A protein and the small-molecule ligand that binds it are described below.
Small molecule (SMILES): CC(=O)N[C@H]1[C@H](O[C@H]2[C@H](O)[C@@H](NC(C)=O)CO[C@@H]2CO)O[C@H](CO)[C@@H](O[C@@H]2O[C@H](CO)[C@@H](O)[C@H](O)[C@@H]2O)[C@@H]1O

Sequence of chain 12.E:
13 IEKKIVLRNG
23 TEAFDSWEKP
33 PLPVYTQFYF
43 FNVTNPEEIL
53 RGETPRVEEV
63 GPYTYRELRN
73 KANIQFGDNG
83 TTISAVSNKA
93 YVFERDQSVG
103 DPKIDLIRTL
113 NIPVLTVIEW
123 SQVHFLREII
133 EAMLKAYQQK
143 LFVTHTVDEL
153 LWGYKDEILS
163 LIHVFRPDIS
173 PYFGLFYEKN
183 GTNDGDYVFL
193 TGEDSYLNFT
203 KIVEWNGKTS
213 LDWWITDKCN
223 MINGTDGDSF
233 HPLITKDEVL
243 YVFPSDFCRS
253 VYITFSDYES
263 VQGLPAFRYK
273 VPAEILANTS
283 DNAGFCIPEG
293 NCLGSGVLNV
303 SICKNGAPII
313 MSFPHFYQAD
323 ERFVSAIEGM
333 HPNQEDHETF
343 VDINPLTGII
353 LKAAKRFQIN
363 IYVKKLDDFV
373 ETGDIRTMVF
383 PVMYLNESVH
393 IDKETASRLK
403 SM

Binding-site contacts:
Ligand atom C8 contacts residue MET223 of chain 12.E at 3.3 Å (hydrophobic).
Ligand atom C7 contacts residue MET223 of chain 12.E at 3.6 Å (hydrophobic).
Ligand atom C4 contacts residue MET223 of chain 12.E at 4.0 Å (hydrophobic).
Ligand atom N2 contacts residue MET223 of chain 12.E at 3.8 Å.
Ligand atom C6 contacts residue LYS220 of chain 12.E at 4.0 Å.
Ligand atom C2 contacts residue ASP283 of chain 12.E at 3.8 Å.
Ligand atom O6 contacts residue TYR243 of chain 12.E at 4.0 Å.
Ligand atom C8 contacts residue SER252 of chain 12.E at 3.4 Å.
Ligand atom O7 contacts residue MET223 of chain 12.E at 3.5 Å.
Ligand atom C7 contacts residue ARG251 of chain 12.E at 4.0 Å.
Ligand atom C2 contacts residue LYS220 of chain 12.E at 3.8 Å.
Ligand atom C5 contacts residue MET223 of chain 12.E at 4.0 Å (hydrophobic).
Ligand atom C4 contacts residue LYS220 of chain 12.E at 3.4 Å.
Ligand atom O7 contacts residue LYS220 of chain 12.E at 4.0 Å.
Ligand atom O4 contacts residue MET223 of chain 12.E at 3.7 Å.
Ligand atom C3 contacts residue ASN225 of chain 12.E at 3.8 Å.
Ligand atom O6 contacts residue ASP283 of chain 12.E at 3.8 Å.
Ligand atom N2 contacts residue ASN225 of chain 12.E at 3.0 Å (h-bond).
Ligand atom O5 contacts residue LYS220 of chain 12.E at 3.4 Å.
Ligand atom C6 contacts residue ASP283 of chain 12.E at 3.8 Å.
Ligand atom C5 contacts residue ASN225 of chain 12.E at 3.6 Å.
Ligand atom C7 contacts residue SER252 of chain 12.E at 3.5 Å.
Ligand atom O3 contacts residue LYS220 of chain 12.E at 3.8 Å.
Ligand atom C8 contacts residue ARG251 of chain 12.E at 3.5 Å.
Ligand atom O4 contacts residue LYS220 of chain 12.E at 4.2 Å.
Ligand atom C7 contacts residue ASN225 of chain 12.E at 3.2 Å.
Ligand atom C4 contacts residue ASN225 of chain 12.E at 4.2 Å.
Ligand atom O7 contacts residue SER252 of chain 12.E at 2.9 Å (h-bond).
Ligand atom O5 contacts residue ASN225 of chain 12.E at 2.3 Å (h-bond).
Ligand atom N2 contacts residue LYS220 of chain 12.E at 4.1 Å.
Ligand atom C2 contacts residue ASN225 of chain 12.E at 2.5 Å.
Ligand atom C5 contacts residue LYS220 of chain 12.E at 4.0 Å.
Ligand atom O3 contacts residue ASP283 of chain 12.E at 4.3 Å.
Ligand atom C1 contacts residue LYS220 of chain 12.E at 4.2 Å.
Ligand atom C3 contacts residue MET223 of chain 12.E at 3.7 Å (hydrophobic).
Ligand atom O7 contacts residue ARG251 of chain 12.E at 4.3 Å.
Ligand atom C1 contacts residue ASN225 of chain 12.E at 1.4 Å.
Ligand atom O7 contacts residue ASN225 of chain 12.E at 2.9 Å (h-bond).
Ligand atom C1 contacts residue LYS220 of chain 12.E at 4.0 Å.
Ligand atom C3 contacts residue LYS220 of chain 12.E at 4.1 Å.